Binding-site contacts:
Ligand atom C8 contacts residue ASN259 of chain 3.H at 4.4 Å.
Ligand atom N2 contacts residue ASN259 of chain 3.H at 2.9 Å (h-bond).
Ligand atom C1 contacts residue ASN259 of chain 3.H at 1.4 Å.
Ligand atom O6 contacts residue THR116 of chain 3.G at 3.3 Å.
Ligand atom C6 contacts residue THR116 of chain 3.G at 3.8 Å.
Ligand atom C2 contacts residue ASN259 of chain 3.H at 2.4 Å.
Ligand atom C3 contacts residue ASN259 of chain 3.H at 3.8 Å.
Ligand atom C4 contacts residue ASN259 of chain 3.H at 4.2 Å.
Ligand atom O7 contacts residue ASN259 of chain 3.H at 2.9 Å (h-bond).
Ligand atom O5 contacts residue THR116 of chain 3.G at 3.9 Å.
Ligand atom O6 contacts residue LYS115 of chain 3.G at 4.2 Å.
Ligand atom C5 contacts residue THR116 of chain 3.G at 4.5 Å.
Ligand atom O5 contacts residue ASN259 of chain 3.H at 2.3 Å (h-bond).
Ligand atom O7 contacts residue LYS181 of chain 3.G at 4.2 Å.
Ligand atom C5 contacts residue ASN259 of chain 3.H at 3.6 Å.
Ligand atom C6 contacts residue LYS115 of chain 3.G at 4.1 Å.
Ligand atom C7 contacts residue ASN259 of chain 3.H at 3.1 Å.

This small molecule binds to this protein.
Small molecule (SMILES): CC(=O)N[C@@H]1[C@@H](O)[C@H](O)[C@@H](CO)O[C@H]1O

Sequence of chain 3.G:
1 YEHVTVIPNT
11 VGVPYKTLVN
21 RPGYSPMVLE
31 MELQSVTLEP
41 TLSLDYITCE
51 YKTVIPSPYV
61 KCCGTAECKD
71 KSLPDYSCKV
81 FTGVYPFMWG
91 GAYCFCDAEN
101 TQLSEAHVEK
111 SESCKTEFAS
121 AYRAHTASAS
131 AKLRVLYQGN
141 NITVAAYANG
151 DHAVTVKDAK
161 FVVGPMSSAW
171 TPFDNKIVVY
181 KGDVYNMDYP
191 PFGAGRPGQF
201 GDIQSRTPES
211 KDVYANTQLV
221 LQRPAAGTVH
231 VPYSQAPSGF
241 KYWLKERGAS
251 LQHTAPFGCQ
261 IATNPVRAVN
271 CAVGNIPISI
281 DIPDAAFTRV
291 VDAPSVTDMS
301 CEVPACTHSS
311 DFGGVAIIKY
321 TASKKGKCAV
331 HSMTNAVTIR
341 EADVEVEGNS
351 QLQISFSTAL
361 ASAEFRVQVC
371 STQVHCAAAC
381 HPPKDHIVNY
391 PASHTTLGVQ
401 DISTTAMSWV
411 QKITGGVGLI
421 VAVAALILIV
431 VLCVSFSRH

Sequence of chain 3.H:
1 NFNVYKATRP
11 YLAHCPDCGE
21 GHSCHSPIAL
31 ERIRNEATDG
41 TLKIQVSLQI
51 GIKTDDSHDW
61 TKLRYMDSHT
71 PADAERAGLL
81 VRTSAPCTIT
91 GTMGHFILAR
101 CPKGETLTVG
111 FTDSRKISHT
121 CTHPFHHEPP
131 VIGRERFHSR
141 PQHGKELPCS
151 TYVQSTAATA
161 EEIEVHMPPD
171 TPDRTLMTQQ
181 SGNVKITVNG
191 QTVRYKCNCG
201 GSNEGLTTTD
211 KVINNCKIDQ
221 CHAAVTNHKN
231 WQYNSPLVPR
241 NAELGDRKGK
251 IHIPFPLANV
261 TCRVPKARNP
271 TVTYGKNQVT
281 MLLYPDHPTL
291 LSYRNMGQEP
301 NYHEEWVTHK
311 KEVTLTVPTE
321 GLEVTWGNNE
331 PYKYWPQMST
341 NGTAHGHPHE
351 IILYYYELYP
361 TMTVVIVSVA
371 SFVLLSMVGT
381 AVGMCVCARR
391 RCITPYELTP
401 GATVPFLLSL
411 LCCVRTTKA